A small-molecule ligand and the protein it binds are described below.
Small molecule (SMILES): O=C1C(=O)N(Cc2ccccc2)c2ccccc21

Binding-site contacts:
Ligand atom C3 contacts residue PHE290 of chain 1.B at 3.7 Å (hydrophobic).
Ligand atom C18 contacts residue MET168 of chain 1.B at 3.5 Å (hydrophobic).
Ligand atom C1 contacts residue PHE453 of chain 1.B at 3.1 Å (hydrophobic).
Ligand atom C8 contacts residue CYS295 of chain 1.B at 3.8 Å (hydrophobic).
Ligand atom C9 contacts residue PHE453 of chain 1.B at 3.8 Å (hydrophobic).
Ligand atom C18 contacts residue CYS296 of chain 1.B at 3.2 Å (hydrophobic).
Ligand atom C16 contacts residue LEU421 of chain 1.B at 3.1 Å (hydrophobic).
Ligand atom C4 contacts residue MET118 of chain 1.B at 3.6 Å (hydrophobic).
Ligand atom C4 contacts residue LEU167 of chain 1.B at 3.8 Å (hydrophobic).
Ligand atom O11 contacts residue CYS297 of chain 1.B at 2.6 Å (h-bond).
Ligand atom O10 contacts residue CYS295 of chain 1.B at 2.3 Å (h-bond).
Ligand atom C16 contacts residue GLU262 of chain 1.B at 3.1 Å.
Ligand atom C6 contacts residue PHE453 of chain 1.B at 3.8 Å (hydrophobic).
Ligand atom C2 contacts residue PHE453 of chain 1.B at 2.9 Å (hydrophobic).
Ligand atom C8 contacts residue CYS297 of chain 1.B at 3.4 Å (hydrophobic).
Ligand atom C16 contacts residue CYS296 of chain 1.B at 3.8 Å (hydrophobic).
Ligand atom O11 contacts residue CYS296 of chain 1.B at 3.0 Å (h-bond).
Ligand atom C3 contacts residue PHE164 of chain 1.B at 3.5 Å (hydrophobic).
Ligand atom C3 contacts residue PHE453 of chain 1.B at 3.0 Å (hydrophobic).
Ligand atom C2 contacts residue PHE164 of chain 1.B at 3.6 Å (hydrophobic).
Ligand atom C6 contacts residue PHE164 of chain 1.B at 3.3 Å (hydrophobic).
Ligand atom O10 contacts residue ASP451 of chain 1.B at 3.2 Å (salt-bridge).
Ligand atom C4 contacts residue PHE164 of chain 1.B at 3.4 Å (hydrophobic).
Ligand atom C14 contacts residue PHE459 of chain 1.B at 3.1 Å (hydrophobic).
Ligand atom N7 contacts residue PHE164 of chain 1.B at 3.6 Å.
Ligand atom C13 contacts residue CYS296 of chain 1.B at 3.7 Å (hydrophobic).
Ligand atom C9 contacts residue CYS297 of chain 1.B at 3.4 Å (hydrophobic).
Ligand atom C15 contacts residue PHE459 of chain 1.B at 3.6 Å (hydrophobic).
Ligand atom C17 contacts residue CYS296 of chain 1.B at 3.5 Å (hydrophobic).
Ligand atom C4 contacts residue PHE453 of chain 1.B at 3.6 Å (hydrophobic).
Ligand atom C9 contacts residue CYS295 of chain 1.B at 3.0 Å (hydrophobic).
Ligand atom O11 contacts residue CYS295 of chain 1.B at 3.8 Å.
Ligand atom C12 contacts residue MET168 of chain 1.B at 3.4 Å (hydrophobic).
Ligand atom C1 contacts residue PHE164 of chain 1.B at 3.5 Å (hydrophobic).
Ligand atom C5 contacts residue PHE164 of chain 1.B at 3.5 Å (hydrophobic).
Ligand atom C8 contacts residue CYS296 of chain 1.B at 3.8 Å (hydrophobic).
Ligand atom O10 contacts residue CYS297 of chain 1.B at 3.1 Å (h-bond).
Ligand atom C13 contacts residue MET168 of chain 1.B at 3.8 Å (hydrophobic).
Ligand atom C17 contacts residue GLU262 of chain 1.B at 3.5 Å.
Ligand atom C15 contacts residue LEU421 of chain 1.B at 3.2 Å (hydrophobic).

Sequence of chain 1.B:
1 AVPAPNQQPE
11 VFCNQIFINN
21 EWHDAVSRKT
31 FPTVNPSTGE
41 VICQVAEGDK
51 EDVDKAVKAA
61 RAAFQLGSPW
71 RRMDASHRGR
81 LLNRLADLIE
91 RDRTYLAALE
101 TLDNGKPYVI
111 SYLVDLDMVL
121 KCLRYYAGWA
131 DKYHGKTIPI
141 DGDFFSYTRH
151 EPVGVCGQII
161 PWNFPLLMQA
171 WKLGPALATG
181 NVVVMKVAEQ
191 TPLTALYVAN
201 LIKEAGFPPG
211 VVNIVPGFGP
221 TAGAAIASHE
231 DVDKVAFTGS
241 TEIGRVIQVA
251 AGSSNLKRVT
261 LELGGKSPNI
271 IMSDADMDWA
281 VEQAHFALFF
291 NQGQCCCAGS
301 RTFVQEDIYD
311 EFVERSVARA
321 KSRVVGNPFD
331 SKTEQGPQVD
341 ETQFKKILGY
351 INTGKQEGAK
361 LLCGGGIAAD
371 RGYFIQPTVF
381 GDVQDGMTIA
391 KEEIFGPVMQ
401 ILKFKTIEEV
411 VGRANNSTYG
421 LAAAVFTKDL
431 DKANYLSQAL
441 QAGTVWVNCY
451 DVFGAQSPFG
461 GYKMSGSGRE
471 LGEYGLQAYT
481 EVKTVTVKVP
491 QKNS